This protein binds this small molecule.
Small molecule (SMILES): CC(=O)N[C@H]1[C@H](O[C@H]2[C@H](O)[C@@H](NC(C)=O)CO[C@@H]2CO)O[C@H](CO)[C@@H](O[C@@H]2O[C@H](CO)[C@@H](O)[C@H](O)[C@H]2NC(C)=O)[C@@H]1O

Sequence of chain 1.D:
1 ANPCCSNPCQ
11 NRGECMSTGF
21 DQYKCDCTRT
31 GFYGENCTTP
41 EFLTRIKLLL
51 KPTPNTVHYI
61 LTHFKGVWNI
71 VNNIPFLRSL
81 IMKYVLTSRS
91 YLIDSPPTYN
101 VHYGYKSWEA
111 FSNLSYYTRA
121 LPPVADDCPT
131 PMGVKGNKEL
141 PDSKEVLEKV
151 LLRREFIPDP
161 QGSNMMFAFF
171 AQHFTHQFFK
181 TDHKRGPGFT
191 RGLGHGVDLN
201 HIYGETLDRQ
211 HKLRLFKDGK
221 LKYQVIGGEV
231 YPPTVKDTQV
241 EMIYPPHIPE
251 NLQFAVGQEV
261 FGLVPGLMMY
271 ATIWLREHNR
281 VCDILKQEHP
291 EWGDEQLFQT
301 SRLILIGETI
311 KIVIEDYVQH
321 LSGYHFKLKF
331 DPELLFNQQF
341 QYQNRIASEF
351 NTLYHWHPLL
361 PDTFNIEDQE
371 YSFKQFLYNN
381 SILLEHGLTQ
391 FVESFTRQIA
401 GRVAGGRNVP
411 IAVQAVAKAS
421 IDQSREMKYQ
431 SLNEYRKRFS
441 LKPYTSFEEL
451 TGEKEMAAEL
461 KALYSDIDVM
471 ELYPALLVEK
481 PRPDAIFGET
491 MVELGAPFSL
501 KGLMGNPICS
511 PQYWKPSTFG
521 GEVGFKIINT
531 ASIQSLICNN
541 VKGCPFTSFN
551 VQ

Binding-site contacts:
Ligand atom C2 contacts residue ARG185 of chain 1.C at 3.6 Å.
Ligand atom O4 contacts residue ARG185 of chain 1.C at 2.9 Å (salt-bridge).
Ligand atom O5 contacts residue LEU207 of chain 1.D at 4.1 Å.
Ligand atom C5 contacts residue LEU207 of chain 1.D at 4.2 Å (hydrophobic).
Ligand atom C4 contacts residue LEU207 of chain 1.D at 4.3 Å (hydrophobic).
Ligand atom C6 contacts residue TYR116 of chain 1.C at 3.5 Å (hydrophobic).
Ligand atom C8 contacts residue ARG185 of chain 1.C at 3.7 Å.
Ligand atom C5 contacts residue TYR116 of chain 1.C at 4.1 Å (hydrophobic).
Ligand atom C5 contacts residue ARG185 of chain 1.C at 4.3 Å.
Ligand atom O5 contacts residue ASN113 of chain 1.C at 2.4 Å (h-bond).
Ligand atom C7 contacts residue ARG185 of chain 1.C at 3.9 Å.
Ligand atom C6 contacts residue PHE189 of chain 1.C at 3.8 Å (hydrophobic).
Ligand atom C6 contacts residue LEU207 of chain 1.D at 4.1 Å (hydrophobic).
Ligand atom O5 contacts residue PHE189 of chain 1.C at 4.2 Å.
Ligand atom C6 contacts residue ASP208 of chain 1.D at 3.9 Å.
Ligand atom C4 contacts residue ARG185 of chain 1.C at 3.8 Å.
Ligand atom C1 contacts residue ARG185 of chain 1.C at 3.9 Å.
Ligand atom C7 contacts residue ASN113 of chain 1.C at 3.3 Å.
Ligand atom C2 contacts residue ASN113 of chain 1.C at 2.3 Å.
Ligand atom N2 contacts residue ARG185 of chain 1.C at 3.1 Å (salt-bridge).
Ligand atom C8 contacts residue ASN113 of chain 1.C at 4.2 Å.
Ligand atom C4 contacts residue ASN113 of chain 1.C at 4.2 Å.
Ligand atom C8 contacts residue PHE189 of chain 1.C at 4.2 Å (hydrophobic).
Ligand atom C3 contacts residue ASN113 of chain 1.C at 3.7 Å.
Ligand atom C3 contacts residue ARG185 of chain 1.C at 3.8 Å.
Ligand atom C5 contacts residue PHE189 of chain 1.C at 3.8 Å (hydrophobic).
Ligand atom C1 contacts residue ASN113 of chain 1.C at 1.5 Å.
Ligand atom O5 contacts residue TYR116 of chain 1.C at 3.4 Å.
Ligand atom C1 contacts residue GLU109 of chain 1.C at 3.7 Å.
Ligand atom O6 contacts residue LEU207 of chain 1.D at 3.9 Å.
Ligand atom O3 contacts residue ARG185 of chain 1.C at 4.2 Å.
Ligand atom O7 contacts residue ASN113 of chain 1.C at 3.4 Å (h-bond).
Ligand atom C2 contacts residue GLU109 of chain 1.C at 4.2 Å.
Ligand atom O6 contacts residue ASP208 of chain 1.D at 3.1 Å (salt-bridge).
Ligand atom C1 contacts residue TYR116 of chain 1.C at 3.8 Å (hydrophobic).
Ligand atom O7 contacts residue LEU207 of chain 1.D at 4.1 Å.
Ligand atom C5 contacts residue ASN113 of chain 1.C at 3.7 Å.
Ligand atom O5 contacts residue GLU109 of chain 1.C at 3.5 Å (salt-bridge).
Ligand atom N2 contacts residue ASN113 of chain 1.C at 2.8 Å (h-bond).
Ligand atom O6 contacts residue TYR116 of chain 1.C at 3.6 Å.

Sequence of chain 1.C:
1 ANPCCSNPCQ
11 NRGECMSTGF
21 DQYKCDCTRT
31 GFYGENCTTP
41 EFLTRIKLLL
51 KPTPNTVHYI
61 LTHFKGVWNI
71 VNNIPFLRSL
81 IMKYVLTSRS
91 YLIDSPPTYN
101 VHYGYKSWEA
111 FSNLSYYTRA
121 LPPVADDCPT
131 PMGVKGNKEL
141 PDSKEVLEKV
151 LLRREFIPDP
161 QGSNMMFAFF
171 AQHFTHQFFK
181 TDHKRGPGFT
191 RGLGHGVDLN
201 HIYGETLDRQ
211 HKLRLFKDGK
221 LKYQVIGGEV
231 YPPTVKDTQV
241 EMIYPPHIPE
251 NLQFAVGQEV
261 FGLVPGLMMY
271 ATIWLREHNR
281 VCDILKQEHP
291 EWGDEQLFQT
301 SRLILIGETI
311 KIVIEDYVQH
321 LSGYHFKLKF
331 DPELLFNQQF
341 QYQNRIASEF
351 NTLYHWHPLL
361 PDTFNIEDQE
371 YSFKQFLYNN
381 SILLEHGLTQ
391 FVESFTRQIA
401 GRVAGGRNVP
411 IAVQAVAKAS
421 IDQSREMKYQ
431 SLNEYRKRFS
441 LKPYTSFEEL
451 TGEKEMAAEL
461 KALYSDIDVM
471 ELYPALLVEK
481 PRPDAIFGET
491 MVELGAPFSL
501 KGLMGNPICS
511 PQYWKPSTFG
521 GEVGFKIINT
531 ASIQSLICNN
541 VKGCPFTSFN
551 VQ